Binding-site contacts:
Ligand atom C8 contacts residue THR340 of chain 1.G at 3.4 Å.
Ligand atom C3 contacts residue ASN353 of chain 1.G at 3.9 Å.
Ligand atom C5 contacts residue SER355 of chain 1.G at 4.0 Å.
Ligand atom C5 contacts residue ASN353 of chain 1.G at 3.8 Å.
Ligand atom O5 contacts residue SER355 of chain 1.G at 3.4 Å (h-bond).
Ligand atom C8 contacts residue THR339 of chain 1.G at 3.3 Å.
Ligand atom C8 contacts residue LEU336 of chain 1.G at 4.5 Å (hydrophobic).
Ligand atom C2 contacts residue ASN353 of chain 1.G at 2.6 Å.
Ligand atom C8 contacts residue ASN353 of chain 1.G at 4.1 Å.
Ligand atom C1 contacts residue SER355 of chain 1.G at 3.9 Å.
Ligand atom O7 contacts residue ASN353 of chain 1.G at 3.1 Å (h-bond).
Ligand atom O7 contacts residue ARG385 of chain 1.G at 3.0 Å (salt-bridge).
Ligand atom C7 contacts residue THR340 of chain 1.G at 4.4 Å.
Ligand atom O5 contacts residue ASN353 of chain 1.G at 2.5 Å (h-bond).
Ligand atom O6 contacts residue SER355 of chain 1.G at 3.2 Å (h-bond).
Ligand atom C7 contacts residue ASN353 of chain 1.G at 3.3 Å.
Ligand atom C4 contacts residue ASN353 of chain 1.G at 4.4 Å.
Ligand atom N2 contacts residue ASN353 of chain 1.G at 3.0 Å (h-bond).
Ligand atom C7 contacts residue ARG385 of chain 1.G at 4.0 Å.
Ligand atom C6 contacts residue SER355 of chain 1.G at 4.1 Å.
Ligand atom C8 contacts residue ARG385 of chain 1.G at 4.1 Å.
Ligand atom C1 contacts residue ASN353 of chain 1.G at 1.5 Å.

The protein below binds the small molecule below.
Small molecule (SMILES): CC(=O)N[C@H]1[C@H](O[C@H]2[C@H](O)[C@@H](NC(C)=O)CO[C@@H]2CO)O[C@H](CO)[C@@H](O)[C@@H]1O

Sequence of chain 1.G:
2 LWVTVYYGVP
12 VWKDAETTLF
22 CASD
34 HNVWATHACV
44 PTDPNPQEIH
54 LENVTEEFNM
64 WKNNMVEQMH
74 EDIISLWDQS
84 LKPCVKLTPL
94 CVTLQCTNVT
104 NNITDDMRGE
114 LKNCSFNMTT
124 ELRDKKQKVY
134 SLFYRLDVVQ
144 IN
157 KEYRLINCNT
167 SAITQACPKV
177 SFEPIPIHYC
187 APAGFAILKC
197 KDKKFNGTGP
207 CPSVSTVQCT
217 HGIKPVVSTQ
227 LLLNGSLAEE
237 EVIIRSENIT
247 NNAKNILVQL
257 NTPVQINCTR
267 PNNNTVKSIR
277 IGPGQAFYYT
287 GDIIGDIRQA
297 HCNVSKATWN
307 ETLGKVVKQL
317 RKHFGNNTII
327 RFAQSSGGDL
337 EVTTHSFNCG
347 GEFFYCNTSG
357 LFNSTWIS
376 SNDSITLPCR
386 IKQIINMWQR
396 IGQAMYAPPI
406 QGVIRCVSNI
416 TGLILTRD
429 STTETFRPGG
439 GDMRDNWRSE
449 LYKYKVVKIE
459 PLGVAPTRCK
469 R